Sequence of chain 29.A:
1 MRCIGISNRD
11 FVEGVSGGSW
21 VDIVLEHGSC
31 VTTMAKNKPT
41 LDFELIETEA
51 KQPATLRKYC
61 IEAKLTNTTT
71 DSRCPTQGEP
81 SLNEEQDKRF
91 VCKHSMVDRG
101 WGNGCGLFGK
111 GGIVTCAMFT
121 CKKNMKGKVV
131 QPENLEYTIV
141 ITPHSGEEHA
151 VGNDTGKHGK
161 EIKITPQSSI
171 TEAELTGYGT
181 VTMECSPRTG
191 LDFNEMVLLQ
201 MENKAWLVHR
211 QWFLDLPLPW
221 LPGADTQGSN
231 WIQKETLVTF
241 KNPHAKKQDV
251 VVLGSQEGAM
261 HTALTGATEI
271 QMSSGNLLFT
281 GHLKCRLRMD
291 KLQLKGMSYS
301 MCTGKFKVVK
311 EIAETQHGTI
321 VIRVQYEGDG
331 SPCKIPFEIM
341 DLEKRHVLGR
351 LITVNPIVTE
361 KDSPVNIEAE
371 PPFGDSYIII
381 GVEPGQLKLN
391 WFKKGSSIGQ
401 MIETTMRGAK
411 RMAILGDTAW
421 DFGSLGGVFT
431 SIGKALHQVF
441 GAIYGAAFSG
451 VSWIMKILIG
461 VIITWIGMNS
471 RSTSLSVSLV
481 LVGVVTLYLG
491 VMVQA

A small-molecule ligand and the protein it binds are described below.
Small molecule (SMILES): CC(=O)N[C@H]1[C@H](O[C@H]2[C@H](O)[C@@H](NC(C)=O)CO[C@@H]2CO)O[C@H](CO)[C@@H](O)[C@@H]1O

Sequence of chain 15.A:
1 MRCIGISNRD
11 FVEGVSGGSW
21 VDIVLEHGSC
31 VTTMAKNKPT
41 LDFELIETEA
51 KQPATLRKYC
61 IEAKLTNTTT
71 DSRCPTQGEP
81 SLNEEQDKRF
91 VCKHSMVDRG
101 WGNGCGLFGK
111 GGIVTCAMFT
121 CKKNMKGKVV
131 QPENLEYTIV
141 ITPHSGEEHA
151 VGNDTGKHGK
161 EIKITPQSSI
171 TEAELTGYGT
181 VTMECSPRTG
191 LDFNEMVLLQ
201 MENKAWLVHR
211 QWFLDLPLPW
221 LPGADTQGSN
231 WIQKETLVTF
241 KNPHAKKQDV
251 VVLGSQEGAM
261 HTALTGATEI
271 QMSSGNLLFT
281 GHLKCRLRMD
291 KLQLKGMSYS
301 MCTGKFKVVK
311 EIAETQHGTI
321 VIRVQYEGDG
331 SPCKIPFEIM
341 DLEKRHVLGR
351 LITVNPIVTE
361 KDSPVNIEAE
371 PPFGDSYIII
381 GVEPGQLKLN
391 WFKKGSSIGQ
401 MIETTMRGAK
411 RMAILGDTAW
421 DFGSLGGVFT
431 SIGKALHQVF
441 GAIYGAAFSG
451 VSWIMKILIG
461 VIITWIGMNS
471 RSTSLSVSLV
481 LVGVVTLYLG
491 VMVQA

Binding-site contacts:
Ligand atom C5 contacts residue HIS158 of chain 15.A at 4.0 Å.
Ligand atom C6 contacts residue HIS158 of chain 15.A at 3.6 Å.
Ligand atom C1 contacts residue THR155 of chain 15.A at 3.9 Å.
Ligand atom C3 contacts residue ASN153 of chain 15.A at 3.9 Å.
Ligand atom C4 contacts residue ASN153 of chain 15.A at 4.2 Å.
Ligand atom O6 contacts residue HIS149 of chain 15.A at 3.5 Å.
Ligand atom N2 contacts residue HIS149 of chain 15.A at 4.2 Å.
Ligand atom C7 contacts residue HIS149 of chain 15.A at 4.3 Å.
Ligand atom O5 contacts residue GLY156 of chain 15.A at 4.1 Å.
Ligand atom C1 contacts residue HIS149 of chain 15.A at 3.6 Å.
Ligand atom C1 contacts residue HIS158 of chain 15.A at 4.2 Å.
Ligand atom O6 contacts residue HIS158 of chain 15.A at 3.5 Å.
Ligand atom C2 contacts residue ASN153 of chain 15.A at 2.5 Å.
Ligand atom O5 contacts residue HIS158 of chain 15.A at 3.2 Å.
Ligand atom C1 contacts residue ASN153 of chain 15.A at 1.4 Å.
Ligand atom N2 contacts residue ASN153 of chain 15.A at 3.1 Å (h-bond).
Ligand atom C4 contacts residue HIS149 of chain 15.A at 3.7 Å.
Ligand atom C5 contacts residue HIS149 of chain 15.A at 4.2 Å.
Ligand atom C8 contacts residue ASN153 of chain 15.A at 4.5 Å.
Ligand atom C6 contacts residue GLY156 of chain 15.A at 3.8 Å.
Ligand atom C8 contacts residue GLY102 of chain 29.A at 3.5 Å.
Ligand atom C2 contacts residue HIS149 of chain 15.A at 3.4 Å.
Ligand atom C7 contacts residue ASN153 of chain 15.A at 4.1 Å.
Ligand atom C5 contacts residue ASN153 of chain 15.A at 3.6 Å.
Ligand atom O5 contacts residue ASN153 of chain 15.A at 2.3 Å (h-bond).
Ligand atom C5 contacts residue GLY156 of chain 15.A at 4.1 Å.
Ligand atom O7 contacts residue HIS149 of chain 15.A at 3.3 Å.
Ligand atom O5 contacts residue THR155 of chain 15.A at 3.9 Å.
Ligand atom O3 contacts residue HIS149 of chain 15.A at 4.2 Å.
Ligand atom O5 contacts residue HIS149 of chain 15.A at 3.6 Å (h-bond).
Ligand atom C3 contacts residue HIS149 of chain 15.A at 4.3 Å.